This protein binds this small molecule.
Small molecule (SMILES): CC(=O)N[C@H]1[C@H]([C@H](O)[C@H](O)CO)O[C@@](OC[C@H]2O[C@@H](O)[C@H](O)[C@@H](O)[C@H]2O)(C(=O)O)C[C@@H]1O

Binding-site contacts:
Ligand atom O1B contacts residue THR124 of chain 1.A at 3.1 Å (h-bond).
Ligand atom C6 contacts residue GLN215 of chain 1.A at 3.8 Å.
Ligand atom C4 contacts residue GLN215 of chain 1.A at 3.9 Å.
Ligand atom C1 contacts residue SER125 of chain 1.A at 3.8 Å.
Ligand atom C4 contacts residue ALA123 of chain 1.A at 3.4 Å (hydrophobic).
Ligand atom C5 contacts residue ALA123 of chain 1.A at 3.5 Å (hydrophobic).
Ligand atom C3 contacts residue GLY214 of chain 1.A at 4.1 Å.
Ligand atom N5 contacts residue ALA123 of chain 1.A at 2.8 Å (h-bond).
Ligand atom C8 contacts residue GLN215 of chain 1.A at 3.6 Å.
Ligand atom C11 contacts residue ALA123 of chain 1.A at 3.8 Å (hydrophobic).
Ligand atom O4 contacts residue GLN215 of chain 1.A at 2.8 Å (h-bond).
Ligand atom O9 contacts residue HIS172 of chain 1.A at 3.6 Å (h-bond).
Ligand atom C9 contacts residue TYR86 of chain 1.A at 3.4 Å (hydrophobic).
Ligand atom C10 contacts residue ALA123 of chain 1.A at 3.8 Å (hydrophobic).
Ligand atom C11 contacts residue GLY122 of chain 1.A at 3.7 Å.
Ligand atom O9 contacts residue GLU179 of chain 1.A at 2.6 Å (salt-bridge).
Ligand atom O3 contacts residue GLY214 of chain 1.A at 3.2 Å (h-bond).
Ligand atom O1B contacts residue SER125 of chain 1.A at 2.8 Å (h-bond).
Ligand atom C1 contacts residue GLN215 of chain 1.A at 3.8 Å.
Ligand atom O4 contacts residue GLY214 of chain 1.A at 3.0 Å (h-bond).
Ligand atom O8 contacts residue GLN215 of chain 1.A at 3.1 Å (h-bond).
Ligand atom C8 contacts residue TYR86 of chain 1.A at 3.9 Å (hydrophobic).
Ligand atom O1A contacts residue GLN215 of chain 1.A at 3.2 Å (h-bond).
Ligand atom C9 contacts residue GLU179 of chain 1.A at 3.4 Å.
Ligand atom O4 contacts residue ALA123 of chain 1.A at 3.9 Å.
Ligand atom O9 contacts residue GLN215 of chain 1.A at 3.8 Å.
Ligand atom C4 contacts residue GLY214 of chain 1.A at 4.1 Å.
Ligand atom O8 contacts residue TRP140 of chain 1.A at 3.8 Å.
Ligand atom O8 contacts residue TYR86 of chain 1.A at 3.0 Å.
Ligand atom O1A contacts residue THR124 of chain 1.A at 2.7 Å (h-bond).
Ligand atom C9 contacts residue HIS172 of chain 1.A at 3.5 Å.
Ligand atom C9 contacts residue TRP140 of chain 1.A at 3.9 Å (hydrophobic).
Ligand atom O10 contacts residue LEU183 of chain 1.A at 3.4 Å.
Ligand atom C8 contacts residue TRP140 of chain 1.A at 4.0 Å (hydrophobic).
Ligand atom C11 contacts residue TRP140 of chain 1.A at 4.0 Å (hydrophobic).
Ligand atom C7 contacts residue TRP140 of chain 1.A at 3.8 Å (hydrophobic).
Ligand atom C6 contacts residue ALA123 of chain 1.A at 4.0 Å (hydrophobic).
Ligand atom C11 contacts residue LEU142 of chain 1.A at 3.6 Å (hydrophobic).
Ligand atom C1 contacts residue THR124 of chain 1.A at 3.3 Å.
Ligand atom O9 contacts residue TYR86 of chain 1.A at 2.9 Å (h-bond).

Sequence of chain 1.A:
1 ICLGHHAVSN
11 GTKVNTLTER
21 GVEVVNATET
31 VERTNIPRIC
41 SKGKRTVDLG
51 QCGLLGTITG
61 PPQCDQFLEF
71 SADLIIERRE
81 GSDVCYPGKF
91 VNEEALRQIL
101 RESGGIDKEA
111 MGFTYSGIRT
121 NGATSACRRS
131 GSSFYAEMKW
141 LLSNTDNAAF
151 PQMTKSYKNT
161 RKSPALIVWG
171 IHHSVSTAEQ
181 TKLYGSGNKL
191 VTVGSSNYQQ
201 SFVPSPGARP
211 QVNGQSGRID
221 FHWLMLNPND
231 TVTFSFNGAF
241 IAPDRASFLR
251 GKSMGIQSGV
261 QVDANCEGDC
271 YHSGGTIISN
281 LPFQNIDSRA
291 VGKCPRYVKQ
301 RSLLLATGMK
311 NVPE